The protein below binds the small molecule below.
Small molecule (SMILES): CC(=O)N[C@@H]1[C@@H](O)[C@H](O)[C@@H](CO)O[C@H]1O

Sequence of chain 1.A:
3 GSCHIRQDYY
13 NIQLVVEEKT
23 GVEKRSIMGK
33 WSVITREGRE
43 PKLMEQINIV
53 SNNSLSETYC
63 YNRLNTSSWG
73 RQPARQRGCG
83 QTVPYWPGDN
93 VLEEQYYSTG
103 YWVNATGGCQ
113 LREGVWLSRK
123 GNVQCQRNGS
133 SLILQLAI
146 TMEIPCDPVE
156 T

Binding-site contacts:
Ligand atom N2 contacts residue ASN67 of chain 1.A at 3.0 Å (h-bond).
Ligand atom C3 contacts residue ASN67 of chain 1.A at 3.8 Å.
Ligand atom C1 contacts residue ASN67 of chain 1.A at 1.4 Å.
Ligand atom C4 contacts residue ASN67 of chain 1.A at 4.2 Å.
Ligand atom C7 contacts residue THR108 of chain 1.A at 4.2 Å.
Ligand atom C1 contacts residue SER69 of chain 1.A at 4.2 Å.
Ligand atom C7 contacts residue ASN67 of chain 1.A at 3.6 Å.
Ligand atom N2 contacts residue THR108 of chain 1.A at 4.0 Å.
Ligand atom C2 contacts residue ASN67 of chain 1.A at 2.5 Å.
Ligand atom C6 contacts residue SER69 of chain 1.A at 4.0 Å.
Ligand atom O5 contacts residue ASN67 of chain 1.A at 2.3 Å (h-bond).
Ligand atom O5 contacts residue SER69 of chain 1.A at 3.9 Å.
Ligand atom C5 contacts residue ASN67 of chain 1.A at 3.6 Å.
Ligand atom C5 contacts residue SER69 of chain 1.A at 3.9 Å.
Ligand atom O7 contacts residue ASN67 of chain 1.A at 3.8 Å.
Ligand atom C8 contacts residue THR108 of chain 1.A at 3.6 Å.